Sequence of chain 1.B:
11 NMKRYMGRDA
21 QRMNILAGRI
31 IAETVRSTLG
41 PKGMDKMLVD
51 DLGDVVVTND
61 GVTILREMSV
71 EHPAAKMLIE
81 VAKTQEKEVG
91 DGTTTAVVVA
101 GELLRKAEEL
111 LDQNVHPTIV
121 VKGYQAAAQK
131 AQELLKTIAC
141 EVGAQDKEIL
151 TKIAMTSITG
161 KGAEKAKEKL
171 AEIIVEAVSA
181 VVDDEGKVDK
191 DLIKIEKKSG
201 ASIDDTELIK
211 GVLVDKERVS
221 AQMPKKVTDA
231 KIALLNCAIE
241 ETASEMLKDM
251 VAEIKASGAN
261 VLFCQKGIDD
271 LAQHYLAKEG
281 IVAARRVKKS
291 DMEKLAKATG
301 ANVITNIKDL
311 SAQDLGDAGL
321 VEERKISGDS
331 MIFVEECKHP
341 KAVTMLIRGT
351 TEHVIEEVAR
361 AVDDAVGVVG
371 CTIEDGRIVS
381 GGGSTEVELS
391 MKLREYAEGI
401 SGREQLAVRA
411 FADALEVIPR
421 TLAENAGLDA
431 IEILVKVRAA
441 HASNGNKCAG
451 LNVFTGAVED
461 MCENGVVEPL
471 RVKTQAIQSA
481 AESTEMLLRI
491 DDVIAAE

Binding-site contacts:
Ligand atom C6 contacts residue PRO41 of chain 1.B at 3.6 Å (hydrophobic).
Ligand atom C5 contacts residue PRO41 of chain 1.B at 3.5 Å (hydrophobic).
Ligand atom PG contacts residue ASP91 of chain 1.B at 3.8 Å.
Ligand atom O1A contacts residue GLY40 of chain 1.B at 3.3 Å (h-bond).
Ligand atom O1A contacts residue LEU39 of chain 1.B at 3.6 Å.
Ligand atom N3 contacts residue GLY382 of chain 1.B at 3.1 Å.
Ligand atom O1A contacts residue THR38 of chain 1.B at 3.3 Å (h-bond).
Ligand atom O2G contacts residue ASP91 of chain 1.B at 3.7 Å.
Ligand atom O2G contacts residue GLY92 of chain 1.B at 3.6 Å (h-bond).
Ligand atom O2G contacts residue ASP60 of chain 1.B at 3.0 Å (salt-bridge).
Ligand atom C4 contacts residue PRO41 of chain 1.B at 3.7 Å (hydrophobic).
Ligand atom O2' contacts residue GLY381 of chain 1.B at 3.3 Å.
Ligand atom O2B contacts residue THR95 of chain 1.B at 3.1 Å.
Ligand atom PG contacts residue THR93 of chain 1.B at 3.4 Å.
Ligand atom O3A contacts residue THR94 of chain 1.B at 3.7 Å.
Ligand atom PB contacts residue GLY92 of chain 1.B at 3.7 Å.
Ligand atom O2B contacts residue GLY92 of chain 1.B at 3.3 Å.
Ligand atom O3B contacts residue THR94 of chain 1.B at 3.2 Å (h-bond).
Ligand atom O2' contacts residue GLY382 of chain 1.B at 2.9 Å (h-bond).
Ligand atom S1G contacts residue GLY61 of chain 1.B at 3.4 Å (h-bond).
Ligand atom PG contacts residue ASP60 of chain 1.B at 3.5 Å.
Ligand atom C3' contacts residue GLU468 of chain 1.B at 3.6 Å.
Ligand atom C2 contacts residue GLY382 of chain 1.B at 3.7 Å.
Ligand atom O5' contacts residue GLY40 of chain 1.B at 3.6 Å (h-bond).
Ligand atom O2G contacts residue GLY90 of chain 1.B at 3.8 Å.
Ligand atom O2' contacts residue GLU468 of chain 1.B at 3.0 Å (salt-bridge).
Ligand atom O1B contacts residue GLY92 of chain 1.B at 3.4 Å (h-bond).
Ligand atom O2G contacts residue THR93 of chain 1.B at 2.6 Å (h-bond).
Ligand atom O1B contacts residue ASP91 of chain 1.B at 2.7 Å (salt-bridge).
Ligand atom O3B contacts residue THR93 of chain 1.B at 3.4 Å (h-bond).
Ligand atom S1G contacts residue ASP60 of chain 1.B at 3.0 Å (salt-bridge).
Ligand atom S1G contacts residue THR93 of chain 1.B at 3.6 Å.
Ligand atom N1 contacts residue ASN452 of chain 1.B at 3.8 Å.
Ligand atom S1G contacts residue THR94 of chain 1.B at 3.2 Å (h-bond).
Ligand atom C2 contacts residue LEU451 of chain 1.B at 3.6 Å (hydrophobic).
Ligand atom O2B contacts residue THR94 of chain 1.B at 3.5 Å.
Ligand atom C2' contacts residue GLU468 of chain 1.B at 3.6 Å.
Ligand atom O2A contacts residue GLY160 of chain 1.B at 3.8 Å.
Ligand atom O3G contacts residue ASP91 of chain 1.B at 2.9 Å (salt-bridge).
Ligand atom O3B contacts residue GLY92 of chain 1.B at 3.5 Å (h-bond).

A small-molecule ligand and the protein it binds are described below.
Small molecule (SMILES): Nc1ncnc2c1ncn2[C@@H]1O[C@H](COP(=O)(O)OP(=O)(O)OP(O)(O)=S)[C@@H](O)[C@H]1O